This small molecule binds to this protein.
Small molecule (SMILES): Oc1ccc(/C=C/c2cc(O)cc(O)c2)cc1

Sequence of chain 1.A:
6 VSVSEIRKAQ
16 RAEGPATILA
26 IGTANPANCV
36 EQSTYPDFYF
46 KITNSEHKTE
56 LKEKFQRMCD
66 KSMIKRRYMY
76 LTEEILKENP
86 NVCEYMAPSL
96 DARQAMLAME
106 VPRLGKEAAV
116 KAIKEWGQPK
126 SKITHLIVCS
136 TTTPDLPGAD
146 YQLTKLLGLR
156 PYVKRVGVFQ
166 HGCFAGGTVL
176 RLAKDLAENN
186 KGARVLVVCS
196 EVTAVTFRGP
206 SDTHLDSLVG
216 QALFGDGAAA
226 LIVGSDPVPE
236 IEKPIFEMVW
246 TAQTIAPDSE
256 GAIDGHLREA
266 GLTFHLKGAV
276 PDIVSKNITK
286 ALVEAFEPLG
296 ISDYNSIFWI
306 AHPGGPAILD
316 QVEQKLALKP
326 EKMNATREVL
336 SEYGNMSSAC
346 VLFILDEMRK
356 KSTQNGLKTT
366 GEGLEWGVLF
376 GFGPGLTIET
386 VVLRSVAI

Binding-site contacts:
Ligand atom C11 contacts residue GLU196 of chain 1.A at 3.8 Å.
Ligand atom C7 contacts residue PHE219 of chain 1.A at 3.8 Å (hydrophobic).
Ligand atom C13 contacts residue THR198 of chain 1.A at 3.6 Å.
Ligand atom C12 contacts residue GLU196 of chain 1.A at 3.6 Å.
Ligand atom C3 contacts residue ILE258 of chain 1.A at 3.9 Å (hydrophobic).
Ligand atom C9 contacts residue PHE219 of chain 1.A at 4.0 Å (hydrophobic).
Ligand atom O2 contacts residue ILE258 of chain 1.A at 3.1 Å.
Ligand atom O1 contacts residue VAL197 of chain 1.A at 3.2 Å (h-bond).
Ligand atom C2 contacts residue ILE258 of chain 1.A at 4.0 Å (hydrophobic).
Ligand atom C10 contacts residue ASN340 of chain 1.A at 3.8 Å.
Ligand atom C1 contacts residue PHE269 of chain 1.A at 3.9 Å (hydrophobic).
Ligand atom C14 contacts residue VAL200 of chain 1.A at 3.9 Å (hydrophobic).
Ligand atom C12 contacts residue GLY220 of chain 1.A at 3.3 Å.
Ligand atom O1 contacts residue ASP221 of chain 1.A at 3.5 Å (salt-bridge).
Ligand atom C12 contacts residue VAL197 of chain 1.A at 3.9 Å (hydrophobic).
Ligand atom C2 contacts residue PHE269 of chain 1.A at 3.7 Å (hydrophobic).
Ligand atom O3 contacts residue ASP259 of chain 1.A at 3.5 Å (salt-bridge).
Ligand atom C11 contacts residue MET341 of chain 1.A at 3.8 Å (hydrophobic).
Ligand atom C12 contacts residue THR198 of chain 1.A at 3.5 Å.
Ligand atom C11 contacts residue ASN340 of chain 1.A at 3.6 Å.
Ligand atom O3 contacts residue THR268 of chain 1.A at 3.2 Å (h-bond).
Ligand atom O2 contacts residue CYS168 of chain 1.A at 3.6 Å.
Ligand atom C7 contacts residue THR201 of chain 1.A at 3.7 Å.
Ligand atom C14 contacts residue THR201 of chain 1.A at 3.5 Å.
Ligand atom C14 contacts residue THR136 of chain 1.A at 4.0 Å.
Ligand atom C11 contacts residue SER342 of chain 1.A at 3.8 Å.
Ligand atom C11 contacts residue GLY220 of chain 1.A at 3.2 Å.
Ligand atom O1 contacts residue GLU196 of chain 1.A at 3.0 Å (salt-bridge).
Ligand atom O1 contacts residue THR198 of chain 1.A at 3.2 Å (h-bond).
Ligand atom O2 contacts residue PRO379 of chain 1.A at 3.6 Å.
Ligand atom C13 contacts residue VAL200 of chain 1.A at 4.0 Å (hydrophobic).
Ligand atom O3 contacts residue PHE269 of chain 1.A at 3.9 Å.
Ligand atom C10 contacts residue SER342 of chain 1.A at 3.2 Å.
Ligand atom C8 contacts residue PHE219 of chain 1.A at 3.8 Å (hydrophobic).
Ligand atom O1 contacts residue GLY220 of chain 1.A at 2.8 Å (h-bond).
Ligand atom C9 contacts residue SER342 of chain 1.A at 3.9 Å.
Ligand atom C13 contacts residue VAL197 of chain 1.A at 3.6 Å (hydrophobic).
Ligand atom C6 contacts residue LEU267 of chain 1.A at 3.8 Å (hydrophobic).
Ligand atom O3 contacts residue GLY260 of chain 1.A at 3.2 Å.
Ligand atom C4 contacts residue CYS168 of chain 1.A at 3.6 Å (hydrophobic).

Sequence of chain 1.B:
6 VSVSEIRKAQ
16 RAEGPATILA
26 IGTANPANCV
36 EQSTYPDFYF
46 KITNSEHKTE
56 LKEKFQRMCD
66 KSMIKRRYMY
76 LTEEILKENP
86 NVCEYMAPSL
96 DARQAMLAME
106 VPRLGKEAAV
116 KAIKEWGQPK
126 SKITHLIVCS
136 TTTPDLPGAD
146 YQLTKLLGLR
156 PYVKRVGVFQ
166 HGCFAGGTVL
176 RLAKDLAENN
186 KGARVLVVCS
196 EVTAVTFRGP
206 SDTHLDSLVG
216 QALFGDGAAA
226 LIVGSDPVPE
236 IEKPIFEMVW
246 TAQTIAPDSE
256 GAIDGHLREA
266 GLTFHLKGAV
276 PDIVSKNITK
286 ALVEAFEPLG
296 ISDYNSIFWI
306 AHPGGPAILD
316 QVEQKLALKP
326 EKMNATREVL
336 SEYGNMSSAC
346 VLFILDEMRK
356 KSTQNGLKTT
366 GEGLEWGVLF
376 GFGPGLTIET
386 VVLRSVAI